Sequence of chain 1.B:
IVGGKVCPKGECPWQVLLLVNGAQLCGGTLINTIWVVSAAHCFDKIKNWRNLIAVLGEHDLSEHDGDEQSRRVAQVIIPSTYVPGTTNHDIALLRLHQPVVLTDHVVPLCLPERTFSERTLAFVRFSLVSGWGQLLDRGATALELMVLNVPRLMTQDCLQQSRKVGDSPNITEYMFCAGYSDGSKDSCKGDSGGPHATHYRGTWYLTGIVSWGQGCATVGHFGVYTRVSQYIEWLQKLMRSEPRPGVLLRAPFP

The small molecule below binds the protein below.
Small molecule (SMILES): [H]/N=C(\N)NCCC[C@H](NC(=O)[C@@H]1CCCN1C(=O)[C@H](N)Cc1ccccc1)C(=O)CCl

Binding-site contacts:
Ligand atom CA contacts residue GLY213 of chain 1.B at 3.7 Å.
Ligand atom CB2 contacts residue CYS188 of chain 1.B at 3.7 Å (hydrophobic).
Ligand atom CE1 contacts residue GLN214 of chain 1.B at 3.2 Å.
Ligand atom NH1 contacts residue ASP186 of chain 1.B at 2.9 Å (salt-bridge).
Ligand atom CZ contacts residue SER168 of chain 1.B at 3.6 Å.
Ligand atom CA1 contacts residue SER211 of chain 1.B at 3.6 Å.
Ligand atom O contacts residue GLY213 of chain 1.B at 3.3 Å (h-bond).
Ligand atom N2 contacts residue SER192 of chain 1.B at 3.4 Å (h-bond).
Ligand atom NE contacts residue TRP212 of chain 1.B at 3.7 Å.
Ligand atom CB1 contacts residue HIS41 of chain 1.B at 3.5 Å.
Ligand atom CE1 contacts residue PRO169 of chain 1.B at 3.3 Å (hydrophobic).
Ligand atom NH2 contacts residue GLY215 of chain 1.B at 3.2 Å (h-bond).
Ligand atom NH2 contacts residue SER187 of chain 1.B at 3.7 Å.
Ligand atom CB2 contacts residue SER192 of chain 1.B at 2.9 Å.
Ligand atom NH2 contacts residue ASP186 of chain 1.B at 2.8 Å (salt-bridge).
Ligand atom C3 contacts residue HIS41 of chain 1.B at 1.8 Å.
Ligand atom CZ1 contacts residue ASP186 of chain 1.B at 3.5 Å.
Ligand atom CD1 contacts residue PRO169 of chain 1.B at 3.5 Å (hydrophobic).
Ligand atom N2 contacts residue HIS41 of chain 1.B at 3.4 Å (h-bond).
Ligand atom O1 contacts residue LYS189 of chain 1.B at 3.1 Å.
Ligand atom C3 contacts residue SER192 of chain 1.B at 3.1 Å.
Ligand atom N contacts residue GLY213 of chain 1.B at 3.6 Å.
Ligand atom CB contacts residue GLY213 of chain 1.B at 2.7 Å.
Ligand atom CA2 contacts residue SER192 of chain 1.B at 3.0 Å.
Ligand atom N2 contacts residue SER211 of chain 1.B at 3.0 Å (h-bond).
Ligand atom O contacts residue TRP212 of chain 1.B at 3.4 Å.
Ligand atom C2 contacts residue SER192 of chain 1.B at 2.4 Å.
Ligand atom NH1 contacts residue SER187 of chain 1.B at 2.9 Å (h-bond).
Ligand atom O2 contacts residue SER192 of chain 1.B at 2.4 Å (h-bond).
Ligand atom O2 contacts residue HIS41 of chain 1.B at 3.7 Å.
Ligand atom C2 contacts residue HIS41 of chain 1.B at 2.7 Å.
Ligand atom NE contacts residue GLY213 of chain 1.B at 3.6 Å.
Ligand atom O2 contacts residue GLY190 of chain 1.B at 3.0 Å (h-bond).
Ligand atom CG contacts residue GLY213 of chain 1.B at 3.5 Å.
Ligand atom CB contacts residue TRP212 of chain 1.B at 3.7 Å (hydrophobic).
Ligand atom CZ1 contacts residue SER187 of chain 1.B at 3.2 Å.
Ligand atom CE1 contacts residue SER168 of chain 1.B at 3.5 Å.
Ligand atom CD1 contacts residue GLY213 of chain 1.B at 3.7 Å.
Ligand atom NH2 contacts residue GLY213 of chain 1.B at 3.4 Å.
Ligand atom CA2 contacts residue HIS41 of chain 1.B at 3.7 Å.